Binding-site contacts:
Ligand atom C2 contacts residue ASN234 of chain 1.D at 2.5 Å.
Ligand atom O7 contacts residue ASN234 of chain 1.D at 3.1 Å (h-bond).
Ligand atom C4 contacts residue ASN234 of chain 1.D at 4.2 Å.
Ligand atom C5 contacts residue ASN234 of chain 1.D at 3.7 Å.
Ligand atom N2 contacts residue ASN234 of chain 1.D at 2.9 Å (h-bond).
Ligand atom O5 contacts residue ASN234 of chain 1.D at 2.4 Å (h-bond).
Ligand atom C8 contacts residue ASN234 of chain 1.D at 4.4 Å.
Ligand atom C1 contacts residue ASN234 of chain 1.D at 1.4 Å.
Ligand atom C3 contacts residue ASN234 of chain 1.D at 3.8 Å.
Ligand atom C7 contacts residue ASN234 of chain 1.D at 3.2 Å.

Sequence of chain 1.D:
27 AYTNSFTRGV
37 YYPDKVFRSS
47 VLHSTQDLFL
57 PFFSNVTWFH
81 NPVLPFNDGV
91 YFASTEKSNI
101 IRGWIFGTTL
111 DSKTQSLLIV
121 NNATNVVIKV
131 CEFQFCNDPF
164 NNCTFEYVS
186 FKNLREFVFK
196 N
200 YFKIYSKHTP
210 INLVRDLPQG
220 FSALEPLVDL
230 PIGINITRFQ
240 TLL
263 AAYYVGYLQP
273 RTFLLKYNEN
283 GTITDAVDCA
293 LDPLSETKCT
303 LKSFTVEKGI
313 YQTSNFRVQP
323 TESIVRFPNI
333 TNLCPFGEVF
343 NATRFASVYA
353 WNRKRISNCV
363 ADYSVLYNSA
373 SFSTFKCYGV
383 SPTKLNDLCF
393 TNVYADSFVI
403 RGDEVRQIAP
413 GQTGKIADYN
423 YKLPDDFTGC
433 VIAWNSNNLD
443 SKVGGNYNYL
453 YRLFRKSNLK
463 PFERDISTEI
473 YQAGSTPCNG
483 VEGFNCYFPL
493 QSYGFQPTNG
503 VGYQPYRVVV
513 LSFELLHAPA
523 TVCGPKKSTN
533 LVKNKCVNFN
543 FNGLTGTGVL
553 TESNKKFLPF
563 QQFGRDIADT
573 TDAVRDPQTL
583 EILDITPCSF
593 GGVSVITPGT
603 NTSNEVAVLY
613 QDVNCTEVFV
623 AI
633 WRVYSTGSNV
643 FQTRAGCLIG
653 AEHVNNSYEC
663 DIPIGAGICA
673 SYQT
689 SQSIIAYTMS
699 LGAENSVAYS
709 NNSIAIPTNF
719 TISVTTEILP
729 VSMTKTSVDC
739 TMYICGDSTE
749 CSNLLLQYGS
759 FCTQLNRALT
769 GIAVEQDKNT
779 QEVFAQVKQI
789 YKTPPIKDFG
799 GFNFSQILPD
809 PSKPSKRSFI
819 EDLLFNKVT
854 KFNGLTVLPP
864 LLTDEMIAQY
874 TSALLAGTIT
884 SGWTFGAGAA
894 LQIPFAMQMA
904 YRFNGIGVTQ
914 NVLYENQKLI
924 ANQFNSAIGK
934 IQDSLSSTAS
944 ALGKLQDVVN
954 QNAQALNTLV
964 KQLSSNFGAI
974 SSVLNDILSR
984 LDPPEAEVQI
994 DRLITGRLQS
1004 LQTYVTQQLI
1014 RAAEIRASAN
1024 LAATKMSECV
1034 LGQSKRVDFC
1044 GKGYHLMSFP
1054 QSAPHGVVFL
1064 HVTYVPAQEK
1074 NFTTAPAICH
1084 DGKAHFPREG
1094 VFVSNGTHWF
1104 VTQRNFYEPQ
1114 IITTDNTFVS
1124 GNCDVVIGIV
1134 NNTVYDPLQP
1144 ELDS

This protein binds this small molecule.
Small molecule (SMILES): CC(=O)N[C@@H]1[C@@H](O)[C@H](O)[C@@H](CO)O[C@H]1O